Sequence of chain 1.B:
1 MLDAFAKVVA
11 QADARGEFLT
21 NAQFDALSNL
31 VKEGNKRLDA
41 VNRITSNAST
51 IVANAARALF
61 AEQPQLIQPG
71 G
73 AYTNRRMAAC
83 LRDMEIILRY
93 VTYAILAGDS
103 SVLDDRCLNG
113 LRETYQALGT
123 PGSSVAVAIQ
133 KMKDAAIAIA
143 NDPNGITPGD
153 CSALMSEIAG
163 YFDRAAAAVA

Binding-site contacts:
Ligand atom NC contacts residue MEN72 of chain 1.B at 2.8 Å (h-bond).
Ligand atom CMD contacts residue ARG78 of chain 1.B at 3.3 Å.
Ligand atom CHA contacts residue ARG84 of chain 1.B at 3.3 Å.
Ligand atom CHD contacts residue ASP85 of chain 1.B at 3.3 Å.
Ligand atom CMB contacts residue LEU113 of chain 1.B at 3.6 Å (hydrophobic).
Ligand atom NA contacts residue ASP85 of chain 1.B at 2.8 Å (salt-bridge).
Ligand atom CMC contacts residue VAL127 of chain 1.B at 3.8 Å (hydrophobic).
Ligand atom CAB contacts residue ILE88 of chain 1.B at 3.6 Å (hydrophobic).
Ligand atom C2A contacts residue ARG84 of chain 1.B at 3.6 Å.
Ligand atom C4C contacts residue THR122 of chain 1.B at 3.7 Å.
Ligand atom CHB contacts residue ASP85 of chain 1.B at 3.1 Å.
Ligand atom C2C contacts residue CYS82 of chain 1.B at 3.2 Å (hydrophobic).
Ligand atom C3D contacts residue ALA81 of chain 1.B at 3.7 Å (hydrophobic).
Ligand atom C1D contacts residue ASP85 of chain 1.B at 3.4 Å.
Ligand atom CMC contacts residue SER126 of chain 1.B at 3.6 Å.
Ligand atom NA contacts residue ARG84 of chain 1.B at 3.0 Å (salt-bridge).
Ligand atom C4C contacts residue CYS82 of chain 1.B at 3.6 Å (hydrophobic).
Ligand atom CGA contacts residue ARG84 of chain 1.B at 3.4 Å.
Ligand atom C1C contacts residue MEN72 of chain 1.B at 3.4 Å.
Ligand atom CHD contacts residue CYS82 of chain 1.B at 3.5 Å (hydrophobic).
Ligand atom C4A contacts residue ASP85 of chain 1.B at 3.4 Å.
Ligand atom C4A contacts residue ARG84 of chain 1.B at 3.7 Å.
Ligand atom OC contacts residue MEN72 of chain 1.B at 3.2 Å (h-bond).
Ligand atom CBB contacts residue ARG108 of chain 1.B at 3.5 Å.
Ligand atom NC contacts residue THR122 of chain 1.B at 3.4 Å.
Ligand atom CAC contacts residue CYS82 of chain 1.B at 1.8 Å (hydrophobic).
Ligand atom C3C contacts residue CYS82 of chain 1.B at 3.0 Å (hydrophobic).
Ligand atom C2A contacts residue LEU120 of chain 1.B at 3.6 Å (hydrophobic).
Ligand atom CMD contacts residue MEN72 of chain 1.B at 3.2 Å.
Ligand atom CHA contacts residue LEU120 of chain 1.B at 3.5 Å (hydrophobic).
Ligand atom O1A contacts residue ARG84 of chain 1.B at 3.0 Å (salt-bridge).
Ligand atom CAA contacts residue LEU120 of chain 1.B at 3.5 Å (hydrophobic).
Ligand atom C1A contacts residue ARG84 of chain 1.B at 3.0 Å.
Ligand atom CAB contacts residue ARG108 of chain 1.B at 3.6 Å.
Ligand atom CBC contacts residue CYS82 of chain 1.B at 2.7 Å (hydrophobic).
Ligand atom CGD contacts residue ARG78 of chain 1.B at 3.6 Å.
Ligand atom ND contacts residue ASP85 of chain 1.B at 2.8 Å (salt-bridge).
Ligand atom O2D contacts residue ARG78 of chain 1.B at 3.1 Å.
Ligand atom O2A contacts residue ARG84 of chain 1.B at 3.5 Å (salt-bridge).
Ligand atom C1A contacts residue LEU120 of chain 1.B at 3.7 Å (hydrophobic).

The protein below binds the small molecule below.
Small molecule (SMILES): CCC1=C(C)/C(=C/c2[nH]c(Cc3[nH]c(CC4=NC(=O)[C@H](C)[C@H]4CC)c(C)c3CCC(=O)O)c(CCC(=O)O)c2C)NC1=O